The protein below binds the small molecule below.
Small molecule (SMILES): CC(=O)N[C@H]1[C@H](O[C@H]2[C@H](O)[C@@H](NC(C)=O)CO[C@@H]2CO)O[C@H](CO)[C@@H](O[C@@H]2O[C@H](CO)[C@@H](O)[C@H](O[C@H]3O[C@H](CO)[C@@H](O)[C@H](O)[C@@H]3O)[C@@H]2O)[C@@H]1O

Binding-site contacts:
Ligand atom C8 contacts residue GLN1222 of chain 1.C at 4.2 Å.
Ligand atom O7 contacts residue PRO1221 of chain 1.C at 4.4 Å.
Ligand atom O4 contacts residue GLN1222 of chain 1.C at 4.4 Å.
Ligand atom O7 contacts residue ASN1227 of chain 1.C at 3.8 Å.
Ligand atom C8 contacts residue GLN1226 of chain 1.C at 3.7 Å.
Ligand atom C3 contacts residue ASN1227 of chain 1.C at 3.9 Å.
Ligand atom N2 contacts residue GLN1226 of chain 1.C at 4.4 Å.
Ligand atom C7 contacts residue VAL1223 of chain 1.C at 4.2 Å (hydrophobic).
Ligand atom C7 contacts residue ASN1227 of chain 1.C at 3.9 Å.
Ligand atom C7 contacts residue GLN1222 of chain 1.C at 4.3 Å.
Ligand atom O3 contacts residue GLU1006 of chain 1.B at 3.8 Å.
Ligand atom O5 contacts residue VAL1223 of chain 1.C at 3.9 Å.
Ligand atom O4 contacts residue GLU1006 of chain 1.B at 3.9 Å.
Ligand atom C2 contacts residue VAL1223 of chain 1.C at 4.3 Å (hydrophobic).
Ligand atom O3 contacts residue VAL1223 of chain 1.C at 3.4 Å (h-bond).
Ligand atom C2 contacts residue TYR1225 of chain 1.C at 3.8 Å (hydrophobic).
Ligand atom N2 contacts residue TYR1225 of chain 1.C at 2.8 Å (h-bond).
Ligand atom O5 contacts residue ASN1227 of chain 1.C at 2.5 Å (h-bond).
Ligand atom C3 contacts residue GLN1222 of chain 1.C at 4.3 Å.
Ligand atom C3 contacts residue TYR1225 of chain 1.C at 4.3 Å (hydrophobic).
Ligand atom C7 contacts residue PRO1221 of chain 1.C at 4.5 Å (hydrophobic).
Ligand atom C6 contacts residue PRO1175 of chain 1.C at 4.5 Å (hydrophobic).
Ligand atom C8 contacts residue TYR1225 of chain 1.C at 3.4 Å (hydrophobic).
Ligand atom C1 contacts residue ASN1227 of chain 1.C at 1.5 Å.
Ligand atom O7 contacts residue VAL1223 of chain 1.C at 3.5 Å (h-bond).
Ligand atom C1 contacts residue TYR1225 of chain 1.C at 3.8 Å (hydrophobic).
Ligand atom C7 contacts residue TYR1225 of chain 1.C at 3.5 Å (hydrophobic).
Ligand atom C4 contacts residue ASN1227 of chain 1.C at 4.4 Å.
Ligand atom C5 contacts residue ASN1227 of chain 1.C at 3.8 Å.
Ligand atom C8 contacts residue SER790 of chain 1.C at 3.7 Å.
Ligand atom N2 contacts residue VAL1223 of chain 1.C at 4.2 Å.
Ligand atom C1 contacts residue VAL1223 of chain 1.C at 4.3 Å (hydrophobic).
Ligand atom N2 contacts residue ASN1227 of chain 1.C at 3.0 Å (h-bond).
Ligand atom C3 contacts residue VAL1223 of chain 1.C at 3.8 Å (hydrophobic).
Ligand atom C8 contacts residue PRO1221 of chain 1.C at 3.5 Å (hydrophobic).
Ligand atom C2 contacts residue ASN1227 of chain 1.C at 2.6 Å.
Ligand atom O4 contacts residue VAL1223 of chain 1.C at 3.7 Å.
Ligand atom O7 contacts residue GLN1222 of chain 1.C at 4.0 Å.

Sequence of chain 1.C:
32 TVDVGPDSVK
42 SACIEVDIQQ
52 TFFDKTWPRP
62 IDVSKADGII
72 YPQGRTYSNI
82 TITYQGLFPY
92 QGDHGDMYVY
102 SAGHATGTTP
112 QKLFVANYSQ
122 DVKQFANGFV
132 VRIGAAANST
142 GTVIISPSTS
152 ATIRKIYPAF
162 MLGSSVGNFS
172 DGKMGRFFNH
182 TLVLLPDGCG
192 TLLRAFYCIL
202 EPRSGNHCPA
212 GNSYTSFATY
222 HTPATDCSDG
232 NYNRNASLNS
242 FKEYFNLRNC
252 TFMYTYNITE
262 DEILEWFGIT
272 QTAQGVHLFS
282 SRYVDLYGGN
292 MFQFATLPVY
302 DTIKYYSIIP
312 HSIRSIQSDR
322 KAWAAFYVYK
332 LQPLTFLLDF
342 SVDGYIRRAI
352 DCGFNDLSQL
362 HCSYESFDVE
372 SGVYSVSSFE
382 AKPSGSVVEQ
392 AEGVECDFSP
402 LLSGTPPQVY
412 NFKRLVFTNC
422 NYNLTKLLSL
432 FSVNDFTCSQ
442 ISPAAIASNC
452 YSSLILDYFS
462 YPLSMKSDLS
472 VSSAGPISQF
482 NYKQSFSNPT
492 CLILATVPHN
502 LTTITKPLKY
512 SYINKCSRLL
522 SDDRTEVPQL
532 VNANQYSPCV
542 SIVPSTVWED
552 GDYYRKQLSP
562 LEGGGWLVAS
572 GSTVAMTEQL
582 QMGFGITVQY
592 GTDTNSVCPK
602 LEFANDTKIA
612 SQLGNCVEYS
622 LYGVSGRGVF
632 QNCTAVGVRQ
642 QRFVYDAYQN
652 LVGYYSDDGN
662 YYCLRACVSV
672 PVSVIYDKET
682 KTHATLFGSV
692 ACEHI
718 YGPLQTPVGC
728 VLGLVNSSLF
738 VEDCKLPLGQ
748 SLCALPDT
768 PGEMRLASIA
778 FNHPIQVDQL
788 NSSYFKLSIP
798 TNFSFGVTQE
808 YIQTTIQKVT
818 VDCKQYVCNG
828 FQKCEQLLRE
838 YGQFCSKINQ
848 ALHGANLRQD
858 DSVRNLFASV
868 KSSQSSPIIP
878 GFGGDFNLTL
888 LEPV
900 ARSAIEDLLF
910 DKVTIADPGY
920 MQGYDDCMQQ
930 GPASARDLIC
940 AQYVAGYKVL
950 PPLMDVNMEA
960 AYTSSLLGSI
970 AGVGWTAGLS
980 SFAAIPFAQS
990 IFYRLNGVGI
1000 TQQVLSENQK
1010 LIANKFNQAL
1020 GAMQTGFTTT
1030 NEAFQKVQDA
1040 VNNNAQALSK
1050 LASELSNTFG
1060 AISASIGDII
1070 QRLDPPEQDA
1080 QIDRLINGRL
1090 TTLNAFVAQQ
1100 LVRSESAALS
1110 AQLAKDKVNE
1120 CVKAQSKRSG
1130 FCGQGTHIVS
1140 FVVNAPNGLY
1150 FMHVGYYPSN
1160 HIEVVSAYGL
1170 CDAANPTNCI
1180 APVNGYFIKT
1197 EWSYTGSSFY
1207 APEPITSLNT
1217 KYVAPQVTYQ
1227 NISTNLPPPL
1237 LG

Sequence of chain 1.B:
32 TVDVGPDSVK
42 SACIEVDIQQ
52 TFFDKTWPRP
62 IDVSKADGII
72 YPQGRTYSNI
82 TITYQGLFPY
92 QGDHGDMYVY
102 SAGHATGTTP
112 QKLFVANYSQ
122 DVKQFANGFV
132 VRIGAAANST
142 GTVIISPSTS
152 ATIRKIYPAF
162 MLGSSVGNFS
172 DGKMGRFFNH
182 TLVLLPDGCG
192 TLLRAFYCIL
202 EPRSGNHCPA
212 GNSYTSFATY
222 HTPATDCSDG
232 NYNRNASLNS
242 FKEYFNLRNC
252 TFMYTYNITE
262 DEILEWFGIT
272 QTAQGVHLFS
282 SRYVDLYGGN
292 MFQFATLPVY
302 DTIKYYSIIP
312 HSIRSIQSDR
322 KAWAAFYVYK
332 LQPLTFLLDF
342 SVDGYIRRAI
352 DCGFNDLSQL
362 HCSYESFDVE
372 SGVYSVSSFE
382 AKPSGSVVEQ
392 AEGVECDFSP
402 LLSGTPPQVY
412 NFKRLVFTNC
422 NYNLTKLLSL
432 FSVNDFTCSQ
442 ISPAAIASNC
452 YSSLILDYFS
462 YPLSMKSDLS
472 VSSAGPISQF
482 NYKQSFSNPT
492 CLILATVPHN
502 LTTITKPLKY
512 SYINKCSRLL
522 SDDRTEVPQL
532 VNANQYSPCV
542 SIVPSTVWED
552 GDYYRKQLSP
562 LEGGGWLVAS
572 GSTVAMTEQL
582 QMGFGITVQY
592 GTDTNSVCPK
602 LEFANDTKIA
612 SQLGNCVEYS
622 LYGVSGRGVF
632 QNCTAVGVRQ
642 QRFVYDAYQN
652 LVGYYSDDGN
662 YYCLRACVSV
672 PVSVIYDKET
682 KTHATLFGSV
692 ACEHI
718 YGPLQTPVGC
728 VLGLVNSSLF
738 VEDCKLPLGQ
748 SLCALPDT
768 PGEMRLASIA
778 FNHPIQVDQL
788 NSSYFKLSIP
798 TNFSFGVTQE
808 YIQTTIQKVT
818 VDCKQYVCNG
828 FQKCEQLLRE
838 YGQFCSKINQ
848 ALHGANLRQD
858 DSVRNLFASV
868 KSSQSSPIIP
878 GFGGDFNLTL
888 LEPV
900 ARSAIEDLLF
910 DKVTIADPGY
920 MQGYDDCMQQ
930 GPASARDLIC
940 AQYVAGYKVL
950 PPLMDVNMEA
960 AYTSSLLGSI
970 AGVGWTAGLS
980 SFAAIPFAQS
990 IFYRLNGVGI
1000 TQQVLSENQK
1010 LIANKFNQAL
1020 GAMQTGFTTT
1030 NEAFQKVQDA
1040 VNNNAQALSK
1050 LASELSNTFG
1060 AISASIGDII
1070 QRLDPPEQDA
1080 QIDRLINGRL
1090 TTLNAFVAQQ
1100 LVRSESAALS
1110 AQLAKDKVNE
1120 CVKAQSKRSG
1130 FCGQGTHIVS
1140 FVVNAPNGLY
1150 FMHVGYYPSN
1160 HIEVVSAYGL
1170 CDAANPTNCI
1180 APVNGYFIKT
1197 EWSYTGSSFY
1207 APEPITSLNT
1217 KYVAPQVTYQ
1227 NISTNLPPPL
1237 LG